This protein binds this small molecule.
Small molecule (SMILES): Cc1cc(-c2c(C)nn(C)c2C)cnc1-c1nnc(N(C)Cc2ccc3ncc(-c4ccc(CN(C)C)cc4)n3c2)o1

Binding-site contacts:
Ligand atom N8 contacts residue MET164 of chain 1.A at 3.5 Å.
Ligand atom C29 contacts residue MET75 of chain 1.A at 3.5 Å (hydrophobic).
Ligand atom C22 contacts residue MET75 of chain 1.A at 3.7 Å (hydrophobic).
Ligand atom C4 contacts residue LEU27 of chain 1.A at 3.7 Å (hydrophobic).
Ligand atom C11 contacts residue ALA51 of chain 1.A at 3.6 Å (hydrophobic).
Ligand atom C24 contacts residue ILE84 of chain 1.A at 3.6 Å (hydrophobic).
Ligand atom C24 contacts residue PHE176 of chain 1.A at 3.6 Å (hydrophobic).
Ligand atom N4 contacts residue ASP175 of chain 1.A at 3.5 Å (salt-bridge).
Ligand atom C18 contacts residue LEU105 of chain 1.A at 3.7 Å (hydrophobic).
Ligand atom C17 contacts residue LEU105 of chain 1.A at 3.4 Å (hydrophobic).
Ligand atom C28 contacts residue PHE68 of chain 1.A at 3.1 Å (hydrophobic).
Ligand atom C12 contacts residue PRO106 of chain 1.A at 3.4 Å (hydrophobic).
Ligand atom N2 contacts residue LEU105 of chain 1.A at 3.8 Å.
Ligand atom N2 contacts residue ASP175 of chain 1.A at 3.8 Å.
Ligand atom C10 contacts residue MET108 of chain 1.A at 3.6 Å (hydrophobic).
Ligand atom N7 contacts residue PHE68 of chain 1.A at 3.6 Å.
Ligand atom N1 contacts residue PHE107 of chain 1.A at 3.6 Å.
Ligand atom C30 contacts residue MET75 of chain 1.A at 3.6 Å (hydrophobic).
Ligand atom N3 contacts residue ALA174 of chain 1.A at 3.7 Å.
Ligand atom C5 contacts residue VAL35 of chain 1.A at 3.8 Å (hydrophobic).
Ligand atom C28 contacts residue ALA72 of chain 1.A at 3.6 Å (hydrophobic).
Ligand atom N4 contacts residue ILE84 of chain 1.A at 3.7 Å.
Ligand atom C12 contacts residue MET108 of chain 1.A at 3.6 Å (hydrophobic).
Ligand atom O contacts residue LYS53 of chain 1.A at 3.8 Å.
Ligand atom N1 contacts residue MET108 of chain 1.A at 2.9 Å (h-bond).
Ligand atom C27 contacts residue PHE176 of chain 1.A at 3.6 Å (hydrophobic).
Ligand atom C28 contacts residue GLU71 of chain 1.A at 3.7 Å.
Ligand atom C25 contacts residue MET75 of chain 1.A at 3.7 Å (hydrophobic).
Ligand atom C2 contacts residue LEU27 of chain 1.A at 3.7 Å (hydrophobic).
Ligand atom N1 contacts residue ALA51 of chain 1.A at 3.6 Å.
Ligand atom C14 contacts residue MET164 of chain 1.A at 3.6 Å (hydrophobic).
Ligand atom C20 contacts residue LYS53 of chain 1.A at 3.8 Å.
Ligand atom C11 contacts residue MET164 of chain 1.A at 3.7 Å (hydrophobic).
Ligand atom N5 contacts residue LYS53 of chain 1.A at 3.2 Å (salt-bridge).
Ligand atom N3 contacts residue ASP175 of chain 1.A at 2.9 Å (salt-bridge).
Ligand atom O contacts residue ASP175 of chain 1.A at 3.7 Å.
Ligand atom C31 contacts residue MET164 of chain 1.A at 3.4 Å (hydrophobic).
Ligand atom C18 contacts residue ASP175 of chain 1.A at 3.5 Å.
Ligand atom O contacts residue LEU105 of chain 1.A at 3.3 Å.
Ligand atom N4 contacts residue ALA174 of chain 1.A at 3.5 Å.

Sequence of chain 1.A:
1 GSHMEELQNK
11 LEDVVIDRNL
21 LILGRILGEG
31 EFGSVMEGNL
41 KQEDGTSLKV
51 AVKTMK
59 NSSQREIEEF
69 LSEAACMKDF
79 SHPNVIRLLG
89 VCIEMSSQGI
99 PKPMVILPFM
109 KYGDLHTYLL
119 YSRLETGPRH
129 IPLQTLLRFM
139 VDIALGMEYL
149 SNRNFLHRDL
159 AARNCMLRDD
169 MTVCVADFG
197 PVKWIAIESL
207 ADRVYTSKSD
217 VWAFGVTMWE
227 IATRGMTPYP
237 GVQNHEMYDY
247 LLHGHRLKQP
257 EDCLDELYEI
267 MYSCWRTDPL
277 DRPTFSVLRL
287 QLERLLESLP